The small molecule below binds the protein below.
Small molecule (SMILES): O=C(N[C@@H]1CCN(c2ccc(Cl)cn2)C1)c1nc(C2CC2)ccc1Nc1cncnc1

Sequence of chain 1.C:
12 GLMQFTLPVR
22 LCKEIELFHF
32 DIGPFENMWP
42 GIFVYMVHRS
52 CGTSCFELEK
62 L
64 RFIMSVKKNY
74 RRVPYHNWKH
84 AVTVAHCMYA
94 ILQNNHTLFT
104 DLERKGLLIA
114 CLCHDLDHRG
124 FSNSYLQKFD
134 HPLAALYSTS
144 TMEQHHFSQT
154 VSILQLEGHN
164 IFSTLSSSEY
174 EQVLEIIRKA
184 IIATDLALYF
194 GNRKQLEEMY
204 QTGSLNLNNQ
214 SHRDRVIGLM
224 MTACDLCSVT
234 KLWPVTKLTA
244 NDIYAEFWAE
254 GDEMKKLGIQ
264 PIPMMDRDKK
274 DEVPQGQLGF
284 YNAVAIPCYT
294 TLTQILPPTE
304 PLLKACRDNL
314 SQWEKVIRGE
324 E

Binding-site contacts:
Ligand atom N9 contacts residue TYR247 of chain 1.C at 2.5 Å (h-bond).
Ligand atom CL29 contacts residue PRO266 of chain 1.C at 3.8 Å.
Ligand atom C25 contacts residue ALA243 of chain 1.C at 3.7 Å (hydrophobic).
Ligand atom N19 contacts residue ALA243 of chain 1.C at 3.8 Å.
Ligand atom C16 contacts residue PHE283 of chain 1.C at 3.3 Å (hydrophobic).
Ligand atom C26 contacts residue TYR247 of chain 1.C at 3.0 Å (hydrophobic).
Ligand atom C28 contacts residue GLY279 of chain 1.C at 3.8 Å.
Ligand atom CL29 contacts residue GLU275 of chain 1.C at 3.4 Å.
Ligand atom C3 contacts residue PHE283 of chain 1.C at 3.7 Å (hydrophobic).
Ligand atom C23 contacts residue MET267 of chain 1.C at 3.1 Å (hydrophobic).
Ligand atom N11 contacts residue PHE283 of chain 1.C at 3.7 Å.
Ligand atom N2 contacts residue PHE250 of chain 1.C at 3.8 Å.
Ligand atom C27 contacts residue GLY279 of chain 1.C at 3.8 Å.
Ligand atom C14 contacts residue TYR247 of chain 1.C at 3.5 Å (hydrophobic).
Ligand atom O17 contacts residue PHE283 of chain 1.C at 3.6 Å.
Ligand atom N18 contacts residue THR242 of chain 1.C at 3.8 Å.
Ligand atom C27 contacts residue MET267 of chain 1.C at 3.4 Å (hydrophobic).
Ligand atom C15 contacts residue MET267 of chain 1.C at 3.2 Å (hydrophobic).
Ligand atom C25 contacts residue SER231 of chain 1.C at 3.7 Å.
Ligand atom C6 contacts residue MET267 of chain 1.C at 3.2 Å (hydrophobic).
Ligand atom C14 contacts residue MET267 of chain 1.C at 3.2 Å (hydrophobic).
Ligand atom N4 contacts residue MET267 of chain 1.C at 3.1 Å (h-bond).
Ligand atom C28 contacts residue MET267 of chain 1.C at 3.3 Å (hydrophobic).
Ligand atom N18 contacts residue SER231 of chain 1.C at 3.3 Å.
Ligand atom C24 contacts residue GLY279 of chain 1.C at 3.8 Å.
Ligand atom C5 contacts residue PHE283 of chain 1.C at 3.8 Å (hydrophobic).
Ligand atom C1 contacts residue PHE283 of chain 1.C at 3.6 Å (hydrophobic).
Ligand atom C30 contacts residue GLN280 of chain 1.C at 3.3 Å.
Ligand atom C26 contacts residue MET267 of chain 1.C at 3.5 Å (hydrophobic).
Ligand atom C16 contacts residue MET267 of chain 1.C at 3.6 Å (hydrophobic).
Ligand atom C23 contacts residue PHE283 of chain 1.C at 3.7 Å (hydrophobic).
Ligand atom C26 contacts residue GLY279 of chain 1.C at 3.8 Å.
Ligand atom N9 contacts residue MET267 of chain 1.C at 3.5 Å.
Ligand atom C25 contacts residue THR242 of chain 1.C at 3.8 Å.
Ligand atom C22 contacts residue LEU229 of chain 1.C at 3.8 Å (hydrophobic).
Ligand atom C6 contacts residue TYR247 of chain 1.C at 3.6 Å (hydrophobic).
Ligand atom O17 contacts residue GLN280 of chain 1.C at 2.9 Å (h-bond).
Ligand atom C24 contacts residue MET267 of chain 1.C at 3.1 Å (hydrophobic).
Ligand atom C14 contacts residue GLN280 of chain 1.C at 3.8 Å.
Ligand atom N10 contacts residue PHE283 of chain 1.C at 3.3 Å.